The protein below binds the small molecule below.
Small molecule (SMILES): NCc1ccc(CNC(=O)c2csc3nc[nH]c(=O)c23)cc1

Sequence of chain 1.A:
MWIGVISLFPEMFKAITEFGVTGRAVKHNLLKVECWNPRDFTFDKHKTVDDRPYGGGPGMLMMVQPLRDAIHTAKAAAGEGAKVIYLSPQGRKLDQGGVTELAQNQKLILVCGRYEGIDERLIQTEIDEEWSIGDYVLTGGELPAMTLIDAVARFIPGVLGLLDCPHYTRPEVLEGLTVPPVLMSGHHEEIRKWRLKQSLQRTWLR

Sequence of chain 1.B:
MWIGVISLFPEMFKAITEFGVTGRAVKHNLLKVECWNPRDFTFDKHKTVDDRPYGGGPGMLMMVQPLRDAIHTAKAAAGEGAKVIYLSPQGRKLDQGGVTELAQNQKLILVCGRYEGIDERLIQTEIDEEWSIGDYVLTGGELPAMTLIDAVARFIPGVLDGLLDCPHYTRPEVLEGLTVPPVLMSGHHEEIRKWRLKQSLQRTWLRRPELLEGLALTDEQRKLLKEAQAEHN

Binding-site contacts:
Ligand atom C21 contacts residue TYR136 of chain 1.A at 3.5 Å (hydrophobic).
Ligand atom C14 contacts residue SER88 of chain 1.A at 3.5 Å.
Ligand atom O12 contacts residue GLY141 of chain 1.A at 3.4 Å (h-bond).
Ligand atom N22 contacts residue ILE133 of chain 1.A at 3.2 Å (h-bond).
Ligand atom N8 contacts residue GLU116 of chain 1.A at 2.7 Å (salt-bridge).
Ligand atom O19 contacts residue LEU138 of chain 1.A at 2.9 Å (h-bond).
Ligand atom C1 contacts residue GLU116 of chain 1.A at 3.6 Å.
Ligand atom N10 contacts residue LEU138 of chain 1.A at 3.6 Å (h-bond).
Ligand atom C7 contacts residue ASP177 of chain 1.B at 3.4 Å.
Ligand atom C3 contacts residue LEU138 of chain 1.A at 3.8 Å (hydrophobic).
Ligand atom S15 contacts residue PRO144 of chain 1.A at 3.5 Å.
Ligand atom C14 contacts residue PRO89 of chain 1.A at 3.9 Å (hydrophobic).
Ligand atom C7 contacts residue GLU116 of chain 1.A at 3.3 Å.
Ligand atom N10 contacts residue GLY140 of chain 1.A at 3.9 Å.
Ligand atom C18 contacts residue LEU138 of chain 1.A at 3.8 Å (hydrophobic).
Ligand atom C21 contacts residue GLY134 of chain 1.A at 3.3 Å.
Ligand atom C9 contacts residue GLY140 of chain 1.A at 3.8 Å.
Ligand atom C18 contacts residue TYR136 of chain 1.A at 3.6 Å (hydrophobic).
Ligand atom O19 contacts residue TYR136 of chain 1.A at 3.7 Å.
Ligand atom O12 contacts residue GLY140 of chain 1.A at 3.5 Å.
Ligand atom S15 contacts residue LEU87 of chain 1.A at 3.6 Å.
Ligand atom C16 contacts residue PRO144 of chain 1.A at 3.6 Å (hydrophobic).
Ligand atom S15 contacts residue SER88 of chain 1.A at 3.4 Å (h-bond).
Ligand atom S15 contacts residue TRP131 of chain 1.A at 3.7 Å.
Ligand atom C11 contacts residue PRO89 of chain 1.A at 3.8 Å (hydrophobic).
Ligand atom C21 contacts residue ILE133 of chain 1.A at 3.9 Å (hydrophobic).
Ligand atom C2 contacts residue TYR115 of chain 1.A at 3.6 Å (hydrophobic).
Ligand atom C4 contacts residue PRO89 of chain 1.A at 3.9 Å (hydrophobic).
Ligand atom C9 contacts residue LEU138 of chain 1.A at 3.3 Å (hydrophobic).
Ligand atom N20 contacts residue TYR136 of chain 1.A at 2.7 Å (h-bond).
Ligand atom O19 contacts residue VAL137 of chain 1.A at 3.8 Å.
Ligand atom C14 contacts residue LEU87 of chain 1.A at 3.3 Å (hydrophobic).
Ligand atom C21 contacts residue SER132 of chain 1.A at 3.5 Å.
Ligand atom C1 contacts residue TYR115 of chain 1.A at 3.9 Å (hydrophobic).
Ligand atom C6 contacts residue GLU116 of chain 1.A at 3.9 Å.
Ligand atom C4 contacts residue LEU138 of chain 1.A at 3.5 Å (hydrophobic).
Ligand atom C11 contacts residue GLY140 of chain 1.A at 3.7 Å.
Ligand atom N22 contacts residue SER132 of chain 1.A at 3.2 Å (h-bond).
Ligand atom C13 contacts residue PRO89 of chain 1.A at 3.7 Å (hydrophobic).
Ligand atom N8 contacts residue ASP177 of chain 1.B at 3.8 Å.